The small molecule below binds the protein below.
Small molecule (SMILES): Cc1cn([C@H]2C[C@H](O[P](=O)(O)OC[C@H]3O[C@@H](n4cc(C)c(=O)[nH]c4=O)C[C@@H]3O[P](=O)(O)OC[C@H]3O[C@@H](n4cc(C)c(=O)[nH]c4=O)C[C@@H]3O)[C@@H](CO)O2)c(=O)[nH]c1=O

Binding-site contacts:
Ligand atom OP1 contacts residue ZN1 of chain 1.D at 2.7 Å.
Ligand atom C2 contacts residue PRO121 of chain 1.C at 3.9 Å (hydrophobic).
Ligand atom OP1 contacts residue ASP112 of chain 1.C at 4.0 Å.
Ligand atom C5' contacts residue GLU114 of chain 1.C at 3.9 Å.
Ligand atom OP1 contacts residue LEU287 of chain 1.C at 3.4 Å (h-bond).
Ligand atom O3' contacts residue GLU114 of chain 1.C at 3.0 Å (salt-bridge).
Ligand atom O4' contacts residue ASN214 of chain 1.C at 3.6 Å.
Ligand atom C2' contacts residue VAL115 of chain 1.C at 3.1 Å (hydrophobic).
Ligand atom O3' contacts residue SER286 of chain 1.C at 3.4 Å.
Ligand atom O3' contacts residue TYR317 of chain 1.C at 3.6 Å.
Ligand atom C5' contacts residue SER286 of chain 1.C at 3.4 Å.
Ligand atom P contacts residue MN1 of chain 1.E at 4.0 Å.
Ligand atom OP1 contacts residue ASP324 of chain 1.C at 3.9 Å.
Ligand atom C3' contacts residue GLU114 of chain 1.C at 3.7 Å.
Ligand atom O2 contacts residue PRO121 of chain 1.C at 2.9 Å.
Ligand atom O2 contacts residue PHE120 of chain 1.C at 2.6 Å (h-bond).
Ligand atom OP1 contacts residue SER286 of chain 1.C at 3.7 Å.
Ligand atom O2 contacts residue PHE218 of chain 1.C at 3.9 Å.
Ligand atom N3 contacts residue PHE120 of chain 1.C at 3.2 Å (h-bond).
Ligand atom C3' contacts residue MN1 of chain 1.E at 3.9 Å.
Ligand atom C2 contacts residue PHE120 of chain 1.C at 3.3 Å (hydrophobic).
Ligand atom C2 contacts residue LYS119 of chain 1.C at 2.7 Å.
Ligand atom O4 contacts residue PHE120 of chain 1.C at 3.8 Å.
Ligand atom C4' contacts residue PHE285 of chain 1.C at 3.8 Å (hydrophobic).
Ligand atom O2 contacts residue LYS119 of chain 1.C at 1.8 Å (salt-bridge).
Ligand atom O5' contacts residue SER286 of chain 1.C at 3.8 Å.
Ligand atom O4 contacts residue LYS119 of chain 1.C at 3.7 Å.
Ligand atom OP2 contacts residue SER286 of chain 1.C at 4.0 Å.
Ligand atom C2' contacts residue LYS119 of chain 1.C at 3.8 Å.
Ligand atom C3' contacts residue VAL115 of chain 1.C at 3.4 Å (hydrophobic).
Ligand atom O2 contacts residue ASN214 of chain 1.C at 4.0 Å.
Ligand atom C5' contacts residue PHE285 of chain 1.C at 3.2 Å (hydrophobic).
Ligand atom N1 contacts residue LYS119 of chain 1.C at 3.6 Å.
Ligand atom C4' contacts residue MN1 of chain 1.E at 3.8 Å.
Ligand atom O3' contacts residue VAL115 of chain 1.C at 2.5 Å (h-bond).
Ligand atom N3 contacts residue LYS119 of chain 1.C at 2.8 Å.
Ligand atom OP1 contacts residue MN1 of chain 1.E at 3.4 Å.
Ligand atom C4 contacts residue LYS119 of chain 1.C at 3.5 Å.
Ligand atom OP1 contacts residue GLU288 of chain 1.C at 3.7 Å.
Ligand atom O3' contacts residue MN1 of chain 1.E at 3.0 Å.

Sequence of chain 1.C:
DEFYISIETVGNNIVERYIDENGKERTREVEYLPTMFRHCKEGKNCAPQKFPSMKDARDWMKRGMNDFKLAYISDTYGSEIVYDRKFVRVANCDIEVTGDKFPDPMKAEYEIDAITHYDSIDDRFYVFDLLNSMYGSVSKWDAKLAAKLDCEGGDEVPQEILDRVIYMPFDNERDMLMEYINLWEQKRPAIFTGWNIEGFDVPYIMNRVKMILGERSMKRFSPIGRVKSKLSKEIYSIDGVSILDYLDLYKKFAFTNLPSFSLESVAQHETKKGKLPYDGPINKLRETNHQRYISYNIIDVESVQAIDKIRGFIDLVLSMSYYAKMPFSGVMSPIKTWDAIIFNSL